A small-molecule ligand and the protein it binds are described below.
Small molecule (SMILES): Nc1ncnc2c1ncn2[C@@H]1O[C@H](CO[P](=O)(O)OS(=O)(=O)O)[C@@H](O)[C@H]1O

Sequence of chain 1.A:
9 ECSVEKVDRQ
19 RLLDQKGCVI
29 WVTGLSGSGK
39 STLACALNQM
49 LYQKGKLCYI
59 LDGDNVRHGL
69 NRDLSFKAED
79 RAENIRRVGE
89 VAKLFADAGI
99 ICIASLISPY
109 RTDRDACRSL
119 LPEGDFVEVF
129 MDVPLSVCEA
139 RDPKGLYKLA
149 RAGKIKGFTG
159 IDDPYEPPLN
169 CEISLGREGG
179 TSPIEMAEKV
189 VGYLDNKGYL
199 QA

Binding-site contacts:
Ligand atom O4' contacts residue PHE74 of chain 1.A at 3.1 Å.
Ligand atom O2' contacts residue LYS142 of chain 1.A at 3.7 Å.
Ligand atom C3' contacts residue ASP62 of chain 1.A at 3.5 Å.
Ligand atom O2B contacts residue ARG79 of chain 1.A at 2.8 Å (salt-bridge).
Ligand atom O2' contacts residue ASP62 of chain 1.A at 2.9 Å (salt-bridge).
Ligand atom C1' contacts residue PHE74 of chain 1.A at 3.7 Å (hydrophobic).
Ligand atom O1B contacts residue ARG65 of chain 1.A at 2.8 Å (salt-bridge).
Ligand atom N3 contacts residue PHE156 of chain 1.A at 3.6 Å.
Ligand atom O1B contacts residue ASN82 of chain 1.A at 2.9 Å (h-bond).
Ligand atom N9 contacts residue PHE74 of chain 1.A at 3.4 Å.
Ligand atom N1 contacts residue ARG79 of chain 1.A at 3.0 Å (salt-bridge).
Ligand atom C8 contacts residue PHE74 of chain 1.A at 3.3 Å (hydrophobic).
Ligand atom N1 contacts residue THR157 of chain 1.A at 3.7 Å.
Ligand atom C2 contacts residue PHE156 of chain 1.A at 3.4 Å (hydrophobic).
Ligand atom O4' contacts residue ASP62 of chain 1.A at 3.5 Å (salt-bridge).
Ligand atom C5 contacts residue PHE74 of chain 1.A at 3.7 Å (hydrophobic).
Ligand atom N6 contacts residue ARG79 of chain 1.A at 3.4 Å (salt-bridge).
Ligand atom PA contacts residue ARG65 of chain 1.A at 3.6 Å.
Ligand atom O5' contacts residue PHE74 of chain 1.A at 3.7 Å.
Ligand atom O3B contacts residue SER106 of chain 1.A at 2.9 Å (h-bond).
Ligand atom O1A contacts residue ASN82 of chain 1.A at 2.8 Å (h-bond).
Ligand atom N7 contacts residue PHE74 of chain 1.A at 3.6 Å.
Ligand atom N6 contacts residue ILE153 of chain 1.A at 3.7 Å.
Ligand atom O2A contacts residue LEU104 of chain 1.A at 3.5 Å.
Ligand atom C2 contacts residue ARG79 of chain 1.A at 3.7 Å.
Ligand atom N1 contacts residue PHE156 of chain 1.A at 3.3 Å.
Ligand atom C6 contacts residue PHE156 of chain 1.A at 3.5 Å (hydrophobic).
Ligand atom O1A contacts residue ARG65 of chain 1.A at 2.8 Å (salt-bridge).
Ligand atom O2B contacts residue PRO107 of chain 1.A at 3.2 Å.
Ligand atom O3B contacts residue ILE83 of chain 1.A at 3.5 Å.
Ligand atom O1A contacts residue GLY61 of chain 1.A at 3.7 Å.
Ligand atom C4' contacts residue ASP62 of chain 1.A at 3.2 Å.
Ligand atom O3B contacts residue ASN82 of chain 1.A at 3.6 Å (h-bond).
Ligand atom O2A contacts residue ILE105 of chain 1.A at 3.0 Å (h-bond).
Ligand atom O3B contacts residue ILE105 of chain 1.A at 3.6 Å.
Ligand atom C6 contacts residue ARG79 of chain 1.A at 3.5 Å.
Ligand atom C4 contacts residue PHE74 of chain 1.A at 3.5 Å (hydrophobic).
Ligand atom N6 contacts residue GLY155 of chain 1.A at 3.2 Å (h-bond).
Ligand atom O5' contacts residue ARG65 of chain 1.A at 3.5 Å (salt-bridge).
Ligand atom O3' contacts residue ASP62 of chain 1.A at 2.8 Å (salt-bridge).